Binding-site contacts:
Ligand atom C4 contacts residue ASN48 of chain 1.A at 4.2 Å.
Ligand atom C5 contacts residue TYR15 of chain 1.A at 3.6 Å (hydrophobic).
Ligand atom C3 contacts residue ASN48 of chain 1.A at 3.8 Å.
Ligand atom C7 contacts residue ASN48 of chain 1.A at 3.4 Å.
Ligand atom N2 contacts residue ASN48 of chain 1.A at 2.9 Å (h-bond).
Ligand atom C8 contacts residue ASN48 of chain 1.A at 4.2 Å.
Ligand atom C5 contacts residue ASN48 of chain 1.A at 3.7 Å.
Ligand atom O6 contacts residue TYR15 of chain 1.A at 3.2 Å (h-bond).
Ligand atom C8 contacts residue ASN17 of chain 1.A at 3.5 Å.
Ligand atom O5 contacts residue TYR15 of chain 1.A at 3.8 Å.
Ligand atom C1 contacts residue TYR15 of chain 1.A at 3.7 Å (hydrophobic).
Ligand atom C6 contacts residue TYR15 of chain 1.A at 3.7 Å (hydrophobic).
Ligand atom C1 contacts residue ASN48 of chain 1.A at 1.4 Å.
Ligand atom C2 contacts residue ASN48 of chain 1.A at 2.5 Å.
Ligand atom C8 contacts residue SER47 of chain 1.A at 4.2 Å.
Ligand atom O5 contacts residue ASN48 of chain 1.A at 2.4 Å (h-bond).
Ligand atom O7 contacts residue ASN48 of chain 1.A at 3.6 Å (h-bond).

Sequence of chain 1.A:
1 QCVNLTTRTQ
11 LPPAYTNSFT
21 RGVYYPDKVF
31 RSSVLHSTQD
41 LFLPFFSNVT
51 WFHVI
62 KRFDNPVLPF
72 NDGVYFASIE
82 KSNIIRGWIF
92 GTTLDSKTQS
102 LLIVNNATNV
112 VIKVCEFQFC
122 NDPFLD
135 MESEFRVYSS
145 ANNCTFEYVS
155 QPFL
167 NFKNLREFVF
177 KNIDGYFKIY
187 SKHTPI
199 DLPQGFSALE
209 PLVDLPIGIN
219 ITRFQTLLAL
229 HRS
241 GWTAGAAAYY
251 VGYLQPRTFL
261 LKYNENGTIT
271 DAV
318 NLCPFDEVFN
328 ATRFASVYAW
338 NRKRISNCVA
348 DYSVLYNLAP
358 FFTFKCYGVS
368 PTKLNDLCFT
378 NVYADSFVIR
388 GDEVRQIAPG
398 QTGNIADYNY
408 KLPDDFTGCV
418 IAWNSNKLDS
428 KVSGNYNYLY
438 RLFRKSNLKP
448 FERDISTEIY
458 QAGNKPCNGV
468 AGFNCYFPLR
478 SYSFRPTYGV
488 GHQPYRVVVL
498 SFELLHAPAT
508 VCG

The protein below binds the small molecule below.
Small molecule (SMILES): CC(=O)N[C@@H]1[C@@H](O)[C@H](O)[C@@H](CO)O[C@H]1O